Sequence of chain 1.C:
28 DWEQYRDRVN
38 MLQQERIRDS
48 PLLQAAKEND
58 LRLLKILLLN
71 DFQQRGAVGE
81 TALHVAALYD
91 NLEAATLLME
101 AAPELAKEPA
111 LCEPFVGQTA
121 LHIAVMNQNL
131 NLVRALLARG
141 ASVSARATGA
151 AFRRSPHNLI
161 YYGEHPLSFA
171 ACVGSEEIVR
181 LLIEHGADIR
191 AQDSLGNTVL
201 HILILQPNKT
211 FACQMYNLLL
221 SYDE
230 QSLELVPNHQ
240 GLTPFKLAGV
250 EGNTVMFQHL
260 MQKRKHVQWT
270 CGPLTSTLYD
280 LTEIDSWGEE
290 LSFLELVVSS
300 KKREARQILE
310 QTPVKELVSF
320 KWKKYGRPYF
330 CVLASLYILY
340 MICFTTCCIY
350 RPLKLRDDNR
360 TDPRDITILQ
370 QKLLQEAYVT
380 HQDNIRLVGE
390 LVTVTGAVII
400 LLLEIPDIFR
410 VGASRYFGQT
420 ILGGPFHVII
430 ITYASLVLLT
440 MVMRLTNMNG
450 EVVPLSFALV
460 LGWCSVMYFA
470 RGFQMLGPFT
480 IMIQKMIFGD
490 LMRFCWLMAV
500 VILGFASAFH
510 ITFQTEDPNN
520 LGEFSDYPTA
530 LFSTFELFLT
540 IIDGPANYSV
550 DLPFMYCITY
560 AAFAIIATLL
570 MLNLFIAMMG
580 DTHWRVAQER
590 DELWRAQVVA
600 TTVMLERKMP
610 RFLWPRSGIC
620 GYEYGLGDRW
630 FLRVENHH

Sequence of chain 1.B:
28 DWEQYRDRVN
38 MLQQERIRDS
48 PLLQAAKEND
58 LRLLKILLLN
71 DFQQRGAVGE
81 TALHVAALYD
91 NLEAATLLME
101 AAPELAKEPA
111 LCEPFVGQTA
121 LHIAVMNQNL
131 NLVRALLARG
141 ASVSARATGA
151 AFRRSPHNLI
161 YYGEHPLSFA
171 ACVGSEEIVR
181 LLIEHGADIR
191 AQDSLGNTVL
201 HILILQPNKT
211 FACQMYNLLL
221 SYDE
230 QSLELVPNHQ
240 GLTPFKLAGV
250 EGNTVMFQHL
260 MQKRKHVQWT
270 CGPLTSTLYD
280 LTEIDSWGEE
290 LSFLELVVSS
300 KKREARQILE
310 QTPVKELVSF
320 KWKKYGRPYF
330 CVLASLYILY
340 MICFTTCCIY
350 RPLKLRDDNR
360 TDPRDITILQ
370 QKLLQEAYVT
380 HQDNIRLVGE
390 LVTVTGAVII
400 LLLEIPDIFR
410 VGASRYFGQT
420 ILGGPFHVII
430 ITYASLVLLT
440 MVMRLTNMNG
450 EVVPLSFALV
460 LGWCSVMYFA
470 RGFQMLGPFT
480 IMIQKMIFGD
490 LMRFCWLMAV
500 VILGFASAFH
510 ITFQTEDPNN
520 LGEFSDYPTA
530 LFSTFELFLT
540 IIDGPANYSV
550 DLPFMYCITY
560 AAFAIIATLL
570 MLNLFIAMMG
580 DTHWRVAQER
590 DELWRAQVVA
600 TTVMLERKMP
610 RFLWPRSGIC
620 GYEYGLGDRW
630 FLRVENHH

Binding-site contacts:
Ligand atom C2 contacts residue PHE425 of chain 1.C at 3.7 Å (hydrophobic).
Ligand atom C11 contacts residue MET466 of chain 1.C at 3.7 Å (hydrophobic).
Ligand atom C18 contacts residue CYS463 of chain 1.C at 4.0 Å (hydrophobic).
Ligand atom C20 contacts residue ILE565 of chain 1.B at 3.7 Å (hydrophobic).
Ligand atom C2 contacts residue THR479 of chain 1.C at 3.9 Å.
Ligand atom C19 contacts residue PHE425 of chain 1.C at 3.4 Å (hydrophobic).
Ligand atom C18 contacts residue LEU460 of chain 1.C at 3.9 Å (hydrophobic).
Ligand atom C25 contacts residue ALA561 of chain 1.B at 3.9 Å (hydrophobic).
Ligand atom O1 contacts residue GLN483 of chain 1.C at 3.1 Å.
Ligand atom C4 contacts residue GLN483 of chain 1.C at 4.0 Å.
Ligand atom C25 contacts residue PHE456 of chain 1.C at 3.3 Å (hydrophobic).
Ligand atom C9 contacts residue ILE486 of chain 1.C at 3.6 Å (hydrophobic).
Ligand atom C19 contacts residue MET466 of chain 1.C at 3.5 Å (hydrophobic).
Ligand atom C26 contacts residue PHE456 of chain 1.C at 3.3 Å (hydrophobic).
Ligand atom C26 contacts residue ILE557 of chain 1.B at 3.3 Å (hydrophobic).
Ligand atom C2 contacts residue ILE482 of chain 1.C at 3.4 Å (hydrophobic).
Ligand atom C3 contacts residue ILE482 of chain 1.C at 3.9 Å (hydrophobic).
Ligand atom O1 contacts residue PHE425 of chain 1.C at 3.9 Å.
Ligand atom C22 contacts residue ILE565 of chain 1.B at 4.0 Å (hydrophobic).
Ligand atom C3 contacts residue THR479 of chain 1.C at 3.6 Å.
Ligand atom C20 contacts residue LEU460 of chain 1.C at 3.9 Å (hydrophobic).
Ligand atom C27 contacts residue ALA561 of chain 1.B at 3.9 Å (hydrophobic).
Ligand atom C17 contacts residue ILE565 of chain 1.B at 3.6 Å (hydrophobic).
Ligand atom C27 contacts residue VAL459 of chain 1.C at 3.8 Å (hydrophobic).
Ligand atom C3 contacts residue PHE425 of chain 1.C at 4.0 Å (hydrophobic).
Ligand atom C1 contacts residue ILE482 of chain 1.C at 3.3 Å (hydrophobic).
Ligand atom C26 contacts residue ALA561 of chain 1.B at 3.8 Å (hydrophobic).
Ligand atom O1 contacts residue THR479 of chain 1.C at 2.6 Å (h-bond).
Ligand atom C21 contacts residue PHE504 of chain 1.B at 3.9 Å (hydrophobic).
Ligand atom C24 contacts residue ALA561 of chain 1.B at 3.5 Å (hydrophobic).
Ligand atom C21 contacts residue ILE565 of chain 1.B at 3.0 Å (hydrophobic).
Ligand atom C4 contacts residue PHE425 of chain 1.C at 3.7 Å (hydrophobic).
Ligand atom C21 contacts residue VAL459 of chain 1.C at 3.1 Å (hydrophobic).
Ligand atom C18 contacts residue ILE428 of chain 1.C at 3.9 Å (hydrophobic).
Ligand atom C6 contacts residue PRO424 of chain 1.C at 4.0 Å (hydrophobic).
Ligand atom C23 contacts residue ALA561 of chain 1.B at 3.9 Å (hydrophobic).
Ligand atom C10 contacts residue MET466 of chain 1.C at 4.0 Å (hydrophobic).
Ligand atom C3 contacts residue GLN483 of chain 1.C at 3.5 Å.
Ligand atom C12 contacts residue ILE565 of chain 1.B at 3.5 Å (hydrophobic).
Ligand atom C1 contacts residue MET466 of chain 1.C at 3.4 Å (hydrophobic).

The protein below binds the small molecule below.
Small molecule (SMILES): CC(C)[C@@H](C)/C=C/[C@@H](C)[C@H]1CC[C@H]2C3=CC=C4C[C@@H](O)CC[C@]4(C)[C@H]3CC[C@]12C